Sequence of chain 1.A:
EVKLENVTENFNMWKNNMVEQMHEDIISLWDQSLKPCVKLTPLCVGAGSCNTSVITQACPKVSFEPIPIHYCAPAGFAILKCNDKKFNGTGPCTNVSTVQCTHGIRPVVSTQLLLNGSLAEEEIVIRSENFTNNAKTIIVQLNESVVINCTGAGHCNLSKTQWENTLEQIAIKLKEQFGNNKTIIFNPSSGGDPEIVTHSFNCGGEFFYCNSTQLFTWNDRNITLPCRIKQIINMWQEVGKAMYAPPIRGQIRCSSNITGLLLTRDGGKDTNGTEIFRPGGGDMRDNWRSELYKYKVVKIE

Binding-site contacts:
Ligand atom O6 contacts residue THR136 of chain 1.A at 3.2 Å (h-bond).
Ligand atom N2 contacts residue ASN134 of chain 1.A at 2.8 Å (h-bond).
Ligand atom C1 contacts residue ASN134 of chain 1.A at 1.4 Å.
Ligand atom C7 contacts residue ASN134 of chain 1.A at 3.5 Å.
Ligand atom C6 contacts residue THR136 of chain 1.A at 4.3 Å.
Ligand atom C1 contacts residue THR136 of chain 1.A at 4.2 Å.
Ligand atom O5 contacts residue ASN137 of chain 1.A at 3.3 Å.
Ligand atom O5 contacts residue THR136 of chain 1.A at 4.2 Å.
Ligand atom C8 contacts residue ASN134 of chain 1.A at 3.6 Å.
Ligand atom C3 contacts residue ASN134 of chain 1.A at 3.8 Å.
Ligand atom C5 contacts residue THR136 of chain 1.A at 3.9 Å.
Ligand atom C5 contacts residue ASN137 of chain 1.A at 4.1 Å.
Ligand atom C2 contacts residue ASN134 of chain 1.A at 2.4 Å.
Ligand atom C1 contacts residue ASN137 of chain 1.A at 4.3 Å.
Ligand atom C4 contacts residue ASN134 of chain 1.A at 4.2 Å.
Ligand atom C6 contacts residue ASN137 of chain 1.A at 3.8 Å.
Ligand atom C5 contacts residue ASN134 of chain 1.A at 3.7 Å.
Ligand atom O6 contacts residue ASN137 of chain 1.A at 3.5 Å.
Ligand atom O5 contacts residue ASN134 of chain 1.A at 2.4 Å (h-bond).

The protein below binds the small molecule below.
Small molecule (SMILES): CC(=O)N[C@@H]1[C@@H](O)[C@H](O)[C@@H](CO)O[C@H]1O